Binding-site contacts:
Ligand atom O3' contacts residue THR5 of chain 38.B at 3.1 Å (h-bond).
Ligand atom O3' contacts residue ARG420 of chain 13.B at 1.7 Å (salt-bridge).
Ligand atom OP1 contacts residue ARG420 of chain 13.B at 2.4 Å (salt-bridge).
Ligand atom P contacts residue ARG28 of chain 12.D at 3.4 Å.
Ligand atom P contacts residue TYR31 of chain 12.D at 3.5 Å.
Ligand atom C5 contacts residue GLY26 of chain 12.D at 3.5 Å.
Ligand atom O5' contacts residue ARG28 of chain 12.D at 3.1 Å (salt-bridge).
Ligand atom C5' contacts residue ARG28 of chain 12.D at 2.8 Å.
Ligand atom P contacts residue GLU207 of chain 12.B at 3.4 Å.
Ligand atom C8 contacts residue ARG28 of chain 12.D at 3.1 Å.
Ligand atom C8 contacts residue ALA27 of chain 12.D at 2.0 Å (hydrophobic).
Ligand atom O4' contacts residue GLY6 of chain 38.B at 2.9 Å.
Ligand atom N6 contacts residue ALA27 of chain 12.D at 3.2 Å (h-bond).
Ligand atom OP2 contacts residue ARG420 of chain 13.B at 3.4 Å (salt-bridge).
Ligand atom C5' contacts residue THR5 of chain 38.B at 3.1 Å.
Ligand atom C3' contacts residue GLY6 of chain 38.B at 3.2 Å.
Ligand atom OP1 contacts residue THR418 of chain 13.B at 3.2 Å.
Ligand atom C3' contacts residue THR5 of chain 38.B at 3.2 Å.
Ligand atom O5' contacts residue ARG420 of chain 13.B at 2.9 Å (salt-bridge).
Ligand atom N7 contacts residue GLY26 of chain 12.D at 2.7 Å.
Ligand atom N9 contacts residue ALA27 of chain 12.D at 3.1 Å.
Ligand atom P contacts residue ARG420 of chain 13.B at 2.5 Å.
Ligand atom C4' contacts residue THR5 of chain 38.B at 2.6 Å.
Ligand atom C5 contacts residue ALA27 of chain 12.D at 2.9 Å (hydrophobic).
Ligand atom O3' contacts residue TYR31 of chain 12.D at 3.2 Å (h-bond).
Ligand atom C5' contacts residue TYR31 of chain 12.D at 3.0 Å (hydrophobic).
Ligand atom C4' contacts residue ARG420 of chain 13.B at 3.4 Å.
Ligand atom C1' contacts residue GLY6 of chain 38.B at 2.9 Å.
Ligand atom OP1 contacts residue PHE211 of chain 12.B at 2.1 Å.
Ligand atom O3' contacts residue GLY6 of chain 38.B at 2.3 Å (h-bond).
Ligand atom C6 contacts residue ALA7 of chain 38.B at 2.7 Å (hydrophobic).
Ligand atom OP1 contacts residue ARG28 of chain 12.D at 2.7 Å (salt-bridge).
Ligand atom C4' contacts residue GLY6 of chain 38.B at 3.1 Å.
Ligand atom O5' contacts residue TYR31 of chain 12.D at 2.2 Å (h-bond).
Ligand atom N6 contacts residue GLY26 of chain 12.D at 3.1 Å.
Ligand atom N7 contacts residue ALA27 of chain 12.D at 1.6 Å.
Ligand atom O4' contacts residue ARG420 of chain 13.B at 3.2 Å (salt-bridge).
Ligand atom N6 contacts residue ASP217 of chain 12.B at 2.8 Å (salt-bridge).
Ligand atom C5 contacts residue ALA7 of chain 38.B at 2.7 Å (hydrophobic).
Ligand atom OP2 contacts residue GLU207 of chain 12.B at 2.0 Å (salt-bridge).

Sequence of chain 12.B:
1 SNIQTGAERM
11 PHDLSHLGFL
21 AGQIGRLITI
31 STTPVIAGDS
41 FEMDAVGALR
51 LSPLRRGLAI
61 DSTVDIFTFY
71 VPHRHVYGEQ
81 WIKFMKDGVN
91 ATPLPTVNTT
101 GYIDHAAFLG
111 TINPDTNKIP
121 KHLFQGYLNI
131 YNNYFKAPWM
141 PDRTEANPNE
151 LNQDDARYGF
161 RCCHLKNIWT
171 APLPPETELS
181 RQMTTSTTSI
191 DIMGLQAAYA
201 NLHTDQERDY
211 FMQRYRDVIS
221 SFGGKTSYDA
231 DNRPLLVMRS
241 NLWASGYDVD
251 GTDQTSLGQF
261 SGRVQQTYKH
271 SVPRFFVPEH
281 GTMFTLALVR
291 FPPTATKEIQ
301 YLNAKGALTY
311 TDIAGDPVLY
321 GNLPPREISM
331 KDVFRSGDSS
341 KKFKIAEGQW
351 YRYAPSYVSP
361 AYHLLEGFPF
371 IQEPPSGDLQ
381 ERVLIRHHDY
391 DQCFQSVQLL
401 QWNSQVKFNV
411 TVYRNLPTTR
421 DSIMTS

This small molecule binds to this protein.
Small molecule (SMILES): Nc1ccn([C@H]2C[C@H](O)[C@@H](CO[P](=O)(O)O[C@H]3C[C@H](n4cnc5c(N)ncnc54)O[C@@H]3CO[P](=O)(O)O[C@H]3C[C@H](n4cnc5c(N)ncnc54)O[C@@H]3CO[P](=O)(O)O[C@H]3C[C@H](n4cnc5c(N)ncnc54)O[C@@H]3COP(=O)(O)O)O2)c(=O)n1

Sequence of chain 12.D:
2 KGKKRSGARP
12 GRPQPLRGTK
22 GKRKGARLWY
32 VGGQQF

Sequence of chain 38.B:
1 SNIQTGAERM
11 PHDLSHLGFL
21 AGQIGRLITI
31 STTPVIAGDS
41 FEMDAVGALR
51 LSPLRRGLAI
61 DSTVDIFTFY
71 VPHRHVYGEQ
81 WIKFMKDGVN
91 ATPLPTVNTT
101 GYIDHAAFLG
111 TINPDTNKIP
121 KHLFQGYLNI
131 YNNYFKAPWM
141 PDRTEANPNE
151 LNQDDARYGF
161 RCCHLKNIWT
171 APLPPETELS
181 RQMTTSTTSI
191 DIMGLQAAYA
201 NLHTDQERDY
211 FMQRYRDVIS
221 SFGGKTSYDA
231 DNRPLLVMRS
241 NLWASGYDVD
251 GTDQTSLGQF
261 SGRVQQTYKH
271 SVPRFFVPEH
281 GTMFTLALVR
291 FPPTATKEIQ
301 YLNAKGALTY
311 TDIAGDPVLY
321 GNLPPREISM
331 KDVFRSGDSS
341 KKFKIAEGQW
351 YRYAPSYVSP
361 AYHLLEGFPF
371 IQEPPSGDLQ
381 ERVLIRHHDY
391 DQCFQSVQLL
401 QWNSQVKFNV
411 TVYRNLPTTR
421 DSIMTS

Sequence of chain 13.B:
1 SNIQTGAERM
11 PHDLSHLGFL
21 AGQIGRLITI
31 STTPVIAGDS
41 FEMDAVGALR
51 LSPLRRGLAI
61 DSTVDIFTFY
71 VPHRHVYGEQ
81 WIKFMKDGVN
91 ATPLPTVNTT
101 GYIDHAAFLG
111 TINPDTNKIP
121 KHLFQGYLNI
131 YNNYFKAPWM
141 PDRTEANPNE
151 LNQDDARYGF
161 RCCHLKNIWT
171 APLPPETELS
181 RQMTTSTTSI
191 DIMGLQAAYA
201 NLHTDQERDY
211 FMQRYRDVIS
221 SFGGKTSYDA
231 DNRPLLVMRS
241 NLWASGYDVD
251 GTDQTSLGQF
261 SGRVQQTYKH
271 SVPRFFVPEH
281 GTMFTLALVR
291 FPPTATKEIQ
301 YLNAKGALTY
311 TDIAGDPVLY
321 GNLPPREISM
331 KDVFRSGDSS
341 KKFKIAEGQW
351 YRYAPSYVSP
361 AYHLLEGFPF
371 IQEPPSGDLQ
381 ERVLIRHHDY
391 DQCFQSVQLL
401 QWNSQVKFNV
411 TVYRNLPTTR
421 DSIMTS